Sequence of chain 1.C:
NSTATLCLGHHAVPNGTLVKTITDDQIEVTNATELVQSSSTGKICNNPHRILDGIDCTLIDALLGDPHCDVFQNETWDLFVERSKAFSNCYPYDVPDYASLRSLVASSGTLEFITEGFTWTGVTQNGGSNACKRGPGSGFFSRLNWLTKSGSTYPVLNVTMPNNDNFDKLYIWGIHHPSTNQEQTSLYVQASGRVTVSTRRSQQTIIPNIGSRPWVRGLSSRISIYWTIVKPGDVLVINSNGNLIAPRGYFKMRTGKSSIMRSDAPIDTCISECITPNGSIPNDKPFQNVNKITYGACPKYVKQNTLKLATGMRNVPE

The protein below binds the small molecule below.
Small molecule (SMILES): CC(=O)N[C@H]1[C@H](O[C@H]2[C@H](O)[C@@H](NC(C)=O)CO[C@@H]2CO)O[C@H](CO)[C@@H](O[C@@H]2O[C@H](CO[C@H]3O[C@H](CO)[C@@H](O)[C@H](O)[C@@H]3O)[C@@H](O)[C@H](O[C@H]3O[C@H](CO)[C@@H](O)[C@H](O)[C@@H]3O)[C@@H]2O)[C@@H]1O

Sequence of chain 1.D:
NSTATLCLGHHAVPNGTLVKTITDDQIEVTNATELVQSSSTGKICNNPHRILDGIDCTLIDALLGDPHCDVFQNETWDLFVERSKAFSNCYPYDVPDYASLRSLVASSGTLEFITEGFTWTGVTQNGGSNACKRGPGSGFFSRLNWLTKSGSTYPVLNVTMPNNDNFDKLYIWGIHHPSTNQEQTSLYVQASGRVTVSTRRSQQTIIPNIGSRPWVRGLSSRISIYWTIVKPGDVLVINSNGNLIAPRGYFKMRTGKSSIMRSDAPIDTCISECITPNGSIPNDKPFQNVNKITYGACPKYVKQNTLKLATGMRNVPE

Binding-site contacts:
Ligand atom C2 contacts residue ASN158 of chain 1.D at 2.5 Å.
Ligand atom C3 contacts residue ASN158 of chain 1.D at 3.8 Å.
Ligand atom C1 contacts residue ASN158 of chain 1.D at 1.4 Å.
Ligand atom O5 contacts residue TRP215 of chain 1.C at 4.4 Å.
Ligand atom O5 contacts residue ASN158 of chain 1.D at 2.4 Å (h-bond).
Ligand atom C6 contacts residue TRP215 of chain 1.C at 4.4 Å (hydrophobic).
Ligand atom O5 contacts residue TRP215 of chain 1.C at 4.4 Å.
Ligand atom C5 contacts residue TRP215 of chain 1.C at 4.0 Å (hydrophobic).
Ligand atom C4 contacts residue TRP215 of chain 1.C at 4.3 Å (hydrophobic).
Ligand atom C8 contacts residue THR160 of chain 1.D at 4.0 Å.
Ligand atom O7 contacts residue PRO214 of chain 1.C at 3.3 Å.
Ligand atom C8 contacts residue VAL235 of chain 1.D at 3.7 Å (hydrophobic).
Ligand atom C5 contacts residue ASN158 of chain 1.D at 3.7 Å.
Ligand atom O7 contacts residue ARG213 of chain 1.C at 4.2 Å.
Ligand atom O3 contacts residue TRP215 of chain 1.C at 4.4 Å.
Ligand atom C4 contacts residue ASN158 of chain 1.D at 4.2 Å.
Ligand atom C1 contacts residue TRP215 of chain 1.C at 4.3 Å (hydrophobic).
Ligand atom O6 contacts residue THR160 of chain 1.D at 3.3 Å.
Ligand atom C7 contacts residue PRO214 of chain 1.C at 4.4 Å (hydrophobic).
Ligand atom N2 contacts residue SER212 of chain 1.C at 3.9 Å.
Ligand atom O7 contacts residue TRP215 of chain 1.C at 3.2 Å (h-bond).
Ligand atom C7 contacts residue TRP215 of chain 1.C at 4.3 Å (hydrophobic).
Ligand atom N2 contacts residue ASN158 of chain 1.D at 2.9 Å (h-bond).
Ligand atom O5 contacts residue TRP215 of chain 1.C at 4.4 Å.
Ligand atom C6 contacts residue THR160 of chain 1.D at 3.6 Å.
Ligand atom O6 contacts residue TRP215 of chain 1.C at 4.1 Å.
Ligand atom C7 contacts residue ASN158 of chain 1.D at 3.5 Å.
Ligand atom O7 contacts residue ASN158 of chain 1.D at 3.6 Å (h-bond).